Binding-site contacts:
Ligand atom C3 contacts residue ARG297 of chain 2.A at 3.1 Å.
Ligand atom O4A contacts residue ARG297 of chain 2.A at 3.7 Å.
Ligand atom C4 contacts residue ARG297 of chain 2.A at 3.1 Å.
Ligand atom C1 contacts residue ARG297 of chain 2.A at 3.7 Å.
Ligand atom O4A contacts residue FAD1 of chain 2.K at 3.0 Å.
Ligand atom C3 contacts residue FAD1 of chain 2.K at 3.1 Å.
Ligand atom O1A contacts residue GLN61 of chain 2.A at 3.7 Å.
Ligand atom C1 contacts residue HIS253 of chain 2.A at 3.8 Å.
Ligand atom O1B contacts residue THR265 of chain 2.A at 3.5 Å.
Ligand atom C1 contacts residue LEU263 of chain 2.A at 3.8 Å (hydrophobic).
Ligand atom O1B contacts residue GLU266 of chain 2.A at 2.7 Å (salt-bridge).
Ligand atom O4B contacts residue FAD1 of chain 2.K at 3.2 Å.
Ligand atom O4B contacts residue ARG297 of chain 2.A at 2.9 Å (salt-bridge).
Ligand atom O1B contacts residue HIS253 of chain 2.A at 2.8 Å (h-bond).
Ligand atom C4 contacts residue ARG408 of chain 2.A at 3.4 Å.
Ligand atom C4 contacts residue GLY410 of chain 2.A at 3.9 Å.
Ligand atom O1A contacts residue PHE130 of chain 2.A at 3.8 Å.
Ligand atom C1 contacts residue THR265 of chain 2.A at 3.3 Å.
Ligand atom C4 contacts residue ALA411 of chain 2.A at 3.7 Å (hydrophobic).
Ligand atom C1 contacts residue PHE130 of chain 2.A at 3.8 Å (hydrophobic).
Ligand atom C2 contacts residue HIS253 of chain 2.A at 4.0 Å.
Ligand atom O2 contacts residue LEU263 of chain 2.A at 3.4 Å.
Ligand atom O1B contacts residue ARG297 of chain 2.A at 3.3 Å (salt-bridge).
Ligand atom O1A contacts residue THR265 of chain 2.A at 2.7 Å (h-bond).
Ligand atom O1A contacts residue FAD1 of chain 2.K at 3.6 Å (h-bond).
Ligand atom O2 contacts residue HIS253 of chain 2.A at 3.3 Å.
Ligand atom O2 contacts residue HIS364 of chain 2.A at 2.9 Å (h-bond).
Ligand atom O4A contacts residue ALA411 of chain 2.A at 2.7 Å (h-bond).
Ligand atom O4A contacts residue ARG408 of chain 2.A at 2.7 Å (salt-bridge).
Ligand atom C1 contacts residue GLU266 of chain 2.A at 3.7 Å.
Ligand atom O1A contacts residue GLY62 of chain 2.A at 2.7 Å (h-bond).
Ligand atom C4 contacts residue FAD1 of chain 2.K at 3.4 Å.
Ligand atom C2 contacts residue FAD1 of chain 2.K at 3.4 Å.
Ligand atom O2 contacts residue ARG297 of chain 2.A at 3.5 Å (salt-bridge).
Ligand atom C2 contacts residue ARG297 of chain 2.A at 3.1 Å.
Ligand atom O4B contacts residue ARG408 of chain 2.A at 2.7 Å (salt-bridge).
Ligand atom O2 contacts residue FAD1 of chain 2.K at 3.5 Å (h-bond).
Ligand atom O4B contacts residue HIS364 of chain 2.A at 2.9 Å (h-bond).
Ligand atom C3 contacts residue PHE130 of chain 2.A at 3.9 Å (hydrophobic).
Ligand atom O4A contacts residue GLY410 of chain 2.A at 3.3 Å.

Sequence of chain 2.A:
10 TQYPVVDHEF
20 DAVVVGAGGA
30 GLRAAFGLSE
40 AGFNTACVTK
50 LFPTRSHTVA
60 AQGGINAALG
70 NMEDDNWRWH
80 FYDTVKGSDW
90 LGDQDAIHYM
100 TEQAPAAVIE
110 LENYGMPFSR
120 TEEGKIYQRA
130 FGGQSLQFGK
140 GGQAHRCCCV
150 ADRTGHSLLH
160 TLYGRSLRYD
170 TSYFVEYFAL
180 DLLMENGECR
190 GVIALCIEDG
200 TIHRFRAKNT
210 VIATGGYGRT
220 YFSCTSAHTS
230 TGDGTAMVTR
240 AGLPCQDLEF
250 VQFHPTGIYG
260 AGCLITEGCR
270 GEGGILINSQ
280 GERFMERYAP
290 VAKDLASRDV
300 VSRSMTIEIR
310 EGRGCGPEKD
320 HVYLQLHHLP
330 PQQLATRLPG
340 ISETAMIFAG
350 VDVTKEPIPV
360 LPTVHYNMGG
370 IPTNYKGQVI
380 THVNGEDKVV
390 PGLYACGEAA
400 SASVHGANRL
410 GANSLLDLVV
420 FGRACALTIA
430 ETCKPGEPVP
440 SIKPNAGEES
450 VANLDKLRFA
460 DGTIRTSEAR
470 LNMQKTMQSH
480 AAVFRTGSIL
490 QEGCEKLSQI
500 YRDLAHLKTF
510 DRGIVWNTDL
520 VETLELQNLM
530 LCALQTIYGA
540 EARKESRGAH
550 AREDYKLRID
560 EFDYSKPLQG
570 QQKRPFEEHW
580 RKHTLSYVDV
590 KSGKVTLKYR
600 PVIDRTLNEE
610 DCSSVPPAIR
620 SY

The small molecule below binds the protein below.
Small molecule (SMILES): O=C([O-])[C@H](O)/C=C(/[O-])O